Sequence of chain 2.B:
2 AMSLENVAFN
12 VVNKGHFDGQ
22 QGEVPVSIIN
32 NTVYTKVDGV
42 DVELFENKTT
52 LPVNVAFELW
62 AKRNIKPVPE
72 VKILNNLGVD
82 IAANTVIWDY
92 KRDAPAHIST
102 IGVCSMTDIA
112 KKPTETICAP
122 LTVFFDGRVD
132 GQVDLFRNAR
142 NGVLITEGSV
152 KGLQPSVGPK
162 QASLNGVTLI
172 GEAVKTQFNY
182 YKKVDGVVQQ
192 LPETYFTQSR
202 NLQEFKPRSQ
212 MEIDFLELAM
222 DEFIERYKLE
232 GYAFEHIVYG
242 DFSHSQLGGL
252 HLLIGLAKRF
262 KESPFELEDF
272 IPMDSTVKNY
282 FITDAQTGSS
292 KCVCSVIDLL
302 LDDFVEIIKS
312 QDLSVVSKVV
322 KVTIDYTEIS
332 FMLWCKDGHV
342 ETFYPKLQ

Binding-site contacts:
Ligand atom C03 contacts residue LEU154 of chain 2.B at 4.0 Å (hydrophobic).
Ligand atom C02 contacts residue LEU154 of chain 2.B at 3.9 Å (hydrophobic).
Ligand atom C09 contacts residue LYS184 of chain 2.B at 4.2 Å.
Ligand atom O10 contacts residue GLY187 of chain 2.B at 3.4 Å (h-bond).
Ligand atom O10 contacts residue LYS184 of chain 2.B at 3.0 Å (salt-bridge).
Ligand atom N11 contacts residue ARG138 of chain 2.B at 3.5 Å (salt-bridge).
Ligand atom N11 contacts residue VAL189 of chain 2.B at 3.5 Å.
Ligand atom C04 contacts residue LEU154 of chain 2.B at 3.9 Å (hydrophobic).
Ligand atom C09 contacts residue GLY187 of chain 2.B at 3.8 Å.
Ligand atom C02 contacts residue ARG138 of chain 2.B at 3.4 Å.
Ligand atom C09 contacts residue VAL189 of chain 2.B at 4.2 Å (hydrophobic).
Ligand atom C04 contacts residue ARG138 of chain 2.B at 4.3 Å.
Ligand atom C05 contacts residue LEU154 of chain 2.B at 3.7 Å (hydrophobic).
Ligand atom C03 contacts residue ARG138 of chain 2.B at 4.2 Å.
Ligand atom C05 contacts residue PHE137 of chain 2.B at 4.4 Å (hydrophobic).
Ligand atom C05 contacts residue ARG138 of chain 2.B at 3.6 Å.
Ligand atom C06 contacts residue LEU154 of chain 2.B at 3.4 Å (hydrophobic).
Ligand atom C04 contacts residue VAL189 of chain 2.B at 4.5 Å (hydrophobic).
Ligand atom C08 contacts residue VAL189 of chain 2.B at 4.2 Å (hydrophobic).
Ligand atom C06 contacts residue ARG138 of chain 2.B at 3.2 Å.
Ligand atom C01 contacts residue LYS152 of chain 2.B at 3.5 Å.
Ligand atom C01 contacts residue LEU154 of chain 2.B at 3.6 Å (hydrophobic).
Ligand atom N11 contacts residue LYS184 of chain 2.B at 3.0 Å (salt-bridge).
Ligand atom C06 contacts residue VAL151 of chain 2.B at 4.1 Å (hydrophobic).
Ligand atom C12 contacts residue GLY187 of chain 2.B at 3.6 Å.
Ligand atom C07 contacts residue ARG138 of chain 2.B at 4.2 Å.
Ligand atom C07 contacts residue LYS184 of chain 2.B at 4.3 Å.
Ligand atom C02 contacts residue LYS152 of chain 2.B at 3.5 Å.
Ligand atom O10 contacts residue VAL189 of chain 2.B at 3.8 Å.
Ligand atom O10 contacts residue ARG138 of chain 2.B at 3.8 Å.
Ligand atom C01 contacts residue ARG138 of chain 2.B at 2.9 Å.
Ligand atom C01 contacts residue VAL151 of chain 2.B at 3.8 Å (hydrophobic).
Ligand atom C07 contacts residue VAL189 of chain 2.B at 3.8 Å (hydrophobic).

The protein below binds the small molecule below.
Small molecule (SMILES): [NH3+]Cc1cc(-c2ccccc2)no1